Sequence of chain 1.B:
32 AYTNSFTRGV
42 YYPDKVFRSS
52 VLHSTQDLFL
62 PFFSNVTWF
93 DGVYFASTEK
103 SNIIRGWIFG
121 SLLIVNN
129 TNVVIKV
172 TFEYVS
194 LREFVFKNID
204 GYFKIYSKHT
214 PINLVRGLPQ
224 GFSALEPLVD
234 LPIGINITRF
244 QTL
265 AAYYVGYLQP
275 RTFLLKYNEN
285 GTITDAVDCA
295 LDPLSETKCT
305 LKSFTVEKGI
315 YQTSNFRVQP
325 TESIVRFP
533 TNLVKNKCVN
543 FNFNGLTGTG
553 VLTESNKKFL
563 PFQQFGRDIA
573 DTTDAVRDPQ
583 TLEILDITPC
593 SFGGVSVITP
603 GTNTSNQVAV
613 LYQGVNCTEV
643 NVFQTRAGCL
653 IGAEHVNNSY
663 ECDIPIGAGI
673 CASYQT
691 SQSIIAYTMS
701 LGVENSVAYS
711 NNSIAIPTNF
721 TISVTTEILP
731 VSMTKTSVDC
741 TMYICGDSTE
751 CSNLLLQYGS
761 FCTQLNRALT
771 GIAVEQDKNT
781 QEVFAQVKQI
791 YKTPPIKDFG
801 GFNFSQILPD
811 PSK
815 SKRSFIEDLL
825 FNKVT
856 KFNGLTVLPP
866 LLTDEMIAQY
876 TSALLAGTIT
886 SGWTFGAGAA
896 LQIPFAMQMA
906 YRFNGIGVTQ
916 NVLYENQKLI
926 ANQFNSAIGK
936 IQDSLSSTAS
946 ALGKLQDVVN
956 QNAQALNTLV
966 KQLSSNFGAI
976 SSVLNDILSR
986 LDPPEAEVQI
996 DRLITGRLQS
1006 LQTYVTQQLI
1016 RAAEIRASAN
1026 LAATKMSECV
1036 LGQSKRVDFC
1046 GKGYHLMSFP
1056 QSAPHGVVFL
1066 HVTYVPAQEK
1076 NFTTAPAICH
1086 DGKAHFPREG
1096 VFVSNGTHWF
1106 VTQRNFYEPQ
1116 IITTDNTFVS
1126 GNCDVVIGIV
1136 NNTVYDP

Binding-site contacts:
Ligand atom C6 contacts residue GLU621 of chain 1.B at 3.2 Å.
Ligand atom O7 contacts residue ASN618 of chain 1.B at 3.8 Å.
Ligand atom C7 contacts residue GLN646 of chain 1.B at 4.0 Å.
Ligand atom C1 contacts residue ASN618 of chain 1.B at 1.4 Å.
Ligand atom C8 contacts residue GLN646 of chain 1.B at 3.9 Å.
Ligand atom C2 contacts residue ASN618 of chain 1.B at 2.5 Å.
Ligand atom C5 contacts residue ASN618 of chain 1.B at 3.7 Å.
Ligand atom C8 contacts residue ARG648 of chain 1.B at 4.2 Å.
Ligand atom N2 contacts residue ASN618 of chain 1.B at 2.9 Å (h-bond).
Ligand atom C8 contacts residue THR647 of chain 1.B at 3.7 Å.
Ligand atom O6 contacts residue GLU621 of chain 1.B at 2.3 Å (salt-bridge).
Ligand atom O7 contacts residue GLN646 of chain 1.B at 3.2 Å.
Ligand atom O5 contacts residue ASN618 of chain 1.B at 2.4 Å (h-bond).
Ligand atom C5 contacts residue GLU621 of chain 1.B at 4.2 Å.
Ligand atom O5 contacts residue GLU621 of chain 1.B at 3.8 Å.
Ligand atom C4 contacts residue ASN618 of chain 1.B at 4.2 Å.
Ligand atom C7 contacts residue ASN618 of chain 1.B at 3.5 Å.
Ligand atom C3 contacts residue ASN618 of chain 1.B at 3.8 Å.
Ligand atom O6 contacts residue ASN618 of chain 1.B at 4.5 Å.

This small molecule binds to this protein.
Small molecule (SMILES): CC(=O)N[C@@H]1[C@@H](O)[C@H](O)[C@@H](CO)O[C@H]1O